Sequence of chain 2.F:
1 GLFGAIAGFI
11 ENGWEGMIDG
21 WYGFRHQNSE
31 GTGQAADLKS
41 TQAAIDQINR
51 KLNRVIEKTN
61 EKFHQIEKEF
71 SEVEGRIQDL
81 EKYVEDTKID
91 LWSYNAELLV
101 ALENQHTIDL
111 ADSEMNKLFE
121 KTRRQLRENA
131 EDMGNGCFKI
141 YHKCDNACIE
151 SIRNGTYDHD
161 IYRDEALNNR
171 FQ

A small-molecule ligand and the protein it binds are described below.
Small molecule (SMILES): CC(=O)N[C@@H]1[C@@H](O)[C@H](O)[C@@H](CO)O[C@H]1O

Sequence of chain 2.E:
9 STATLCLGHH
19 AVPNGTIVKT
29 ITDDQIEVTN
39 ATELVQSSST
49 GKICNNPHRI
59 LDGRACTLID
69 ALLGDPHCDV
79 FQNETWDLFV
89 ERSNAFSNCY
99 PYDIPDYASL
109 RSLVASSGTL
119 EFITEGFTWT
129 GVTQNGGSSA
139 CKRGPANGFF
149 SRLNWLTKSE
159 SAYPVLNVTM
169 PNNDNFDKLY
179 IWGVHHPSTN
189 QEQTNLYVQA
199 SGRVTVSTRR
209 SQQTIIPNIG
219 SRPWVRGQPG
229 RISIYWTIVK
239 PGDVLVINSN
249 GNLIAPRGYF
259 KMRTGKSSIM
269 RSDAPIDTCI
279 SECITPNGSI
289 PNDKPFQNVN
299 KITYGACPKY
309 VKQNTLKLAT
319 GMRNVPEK

Binding-site contacts:
Ligand atom C1 contacts residue ASN285 of chain 2.E at 1.5 Å.
Ligand atom C2 contacts residue ASN285 of chain 2.E at 2.4 Å.
Ligand atom C8 contacts residue ASN296 of chain 2.E at 4.3 Å.
Ligand atom N2 contacts residue ASN285 of chain 2.E at 2.9 Å (h-bond).
Ligand atom C1 contacts residue ASN298 of chain 2.E at 4.1 Å.
Ligand atom C2 contacts residue VAL297 of chain 2.E at 4.2 Å (hydrophobic).
Ligand atom O6 contacts residue ASN298 of chain 2.E at 3.0 Å (h-bond).
Ligand atom C7 contacts residue VAL297 of chain 2.E at 3.8 Å (hydrophobic).
Ligand atom N2 contacts residue VAL297 of chain 2.E at 3.6 Å (h-bond).
Ligand atom C5 contacts residue ASN298 of chain 2.E at 3.9 Å.
Ligand atom C8 contacts residue VAL297 of chain 2.E at 3.0 Å (hydrophobic).
Ligand atom C8 contacts residue ASN285 of chain 2.E at 3.4 Å.
Ligand atom O7 contacts residue ASN285 of chain 2.E at 3.0 Å (h-bond).
Ligand atom O5 contacts residue ASN285 of chain 2.E at 2.4 Å (h-bond).
Ligand atom C3 contacts residue ASN285 of chain 2.E at 3.8 Å.
Ligand atom O5 contacts residue ASN298 of chain 2.E at 3.5 Å (h-bond).
Ligand atom C1 contacts residue VAL297 of chain 2.E at 3.6 Å (hydrophobic).
Ligand atom C6 contacts residue ASN298 of chain 2.E at 4.0 Å.
Ligand atom O6 contacts residue GLU69 of chain 2.F at 2.9 Å (salt-bridge).
Ligand atom C7 contacts residue ASN285 of chain 2.E at 2.8 Å.
Ligand atom C6 contacts residue GLU69 of chain 2.F at 3.7 Å.
Ligand atom C4 contacts residue ASN285 of chain 2.E at 4.2 Å.
Ligand atom C5 contacts residue ASN285 of chain 2.E at 3.7 Å.